A protein and the small-molecule ligand that binds it are described below.
Small molecule (SMILES): OC[C@]12OC[C@H](O)[C@H]1O[B-](O)(O)O2

Binding-site contacts:
Ligand atom C8 contacts residue SER59 of chain 1.A at 3.8 Å.
Ligand atom O9 contacts residue THR246 of chain 1.A at 2.9 Å (h-bond).
Ligand atom C6 contacts residue ASN139 of chain 1.A at 3.8 Å.
Ligand atom O12 contacts residue TRP62 of chain 1.A at 3.6 Å (h-bond).
Ligand atom O5 contacts residue ASN139 of chain 1.A at 3.2 Å (h-bond).
Ligand atom O9 contacts residue TRP269 of chain 1.A at 3.3 Å (h-bond).
Ligand atom O12 contacts residue GLN57 of chain 1.A at 3.4 Å (h-bond).
Ligand atom C11 contacts residue ASN139 of chain 1.A at 3.7 Å.
Ligand atom O1 contacts residue THR246 of chain 1.A at 4.1 Å.
Ligand atom B contacts residue THR246 of chain 1.A at 3.6 Å.
Ligand atom O3 contacts residue ARG290 of chain 1.A at 3.1 Å (salt-bridge).
Ligand atom O13 contacts residue TYR61 of chain 1.A at 3.5 Å.
Ligand atom O3 contacts residue ARG195 of chain 1.A at 3.1 Å (salt-bridge).
Ligand atom C7 contacts residue GLN57 of chain 1.A at 4.0 Å.
Ligand atom O10 contacts residue SER245 of chain 1.A at 3.2 Å.
Ligand atom O10 contacts residue THR246 of chain 1.A at 3.0 Å (h-bond).
Ligand atom C7 contacts residue PHE186 of chain 1.A at 3.9 Å (hydrophobic).
Ligand atom C4 contacts residue ARG195 of chain 1.A at 3.6 Å.
Ligand atom B contacts residue TRP269 of chain 1.A at 3.6 Å.
Ligand atom C4 contacts residue ARG290 of chain 1.A at 4.2 Å.
Ligand atom B contacts residue ARG195 of chain 1.A at 3.7 Å.
Ligand atom O10 contacts residue TRP269 of chain 1.A at 2.9 Å (h-bond).
Ligand atom B contacts residue ARG290 of chain 1.A at 3.8 Å.
Ligand atom C11 contacts residue TYR61 of chain 1.A at 3.8 Å (hydrophobic).
Ligand atom O1 contacts residue SER59 of chain 1.A at 3.5 Å (h-bond).
Ligand atom C6 contacts residue ARG195 of chain 1.A at 4.0 Å.
Ligand atom O9 contacts residue ARG290 of chain 1.A at 2.8 Å (salt-bridge).
Ligand atom O13 contacts residue ARG290 of chain 1.A at 3.5 Å (salt-bridge).
Ligand atom C11 contacts residue TRP62 of chain 1.A at 3.9 Å (hydrophobic).
Ligand atom O5 contacts residue ARG195 of chain 1.A at 3.1 Å (salt-bridge).
Ligand atom C11 contacts residue ARG290 of chain 1.A at 4.2 Å.
Ligand atom B contacts residue SER59 of chain 1.A at 3.6 Å.
Ligand atom C4 contacts residue ASN139 of chain 1.A at 4.1 Å.
Ligand atom O13 contacts residue ASN139 of chain 1.A at 3.0 Å (h-bond).
Ligand atom O3 contacts residue TRP269 of chain 1.A at 4.2 Å.
Ligand atom O9 contacts residue SER59 of chain 1.A at 2.7 Å (h-bond).
Ligand atom O1 contacts residue SER245 of chain 1.A at 4.1 Å.
Ligand atom O10 contacts residue ARG195 of chain 1.A at 2.9 Å (salt-bridge).
Ligand atom C6 contacts residue PHE186 of chain 1.A at 3.7 Å (hydrophobic).
Ligand atom O13 contacts residue ARG195 of chain 1.A at 3.8 Å.

Sequence of chain 1.A:
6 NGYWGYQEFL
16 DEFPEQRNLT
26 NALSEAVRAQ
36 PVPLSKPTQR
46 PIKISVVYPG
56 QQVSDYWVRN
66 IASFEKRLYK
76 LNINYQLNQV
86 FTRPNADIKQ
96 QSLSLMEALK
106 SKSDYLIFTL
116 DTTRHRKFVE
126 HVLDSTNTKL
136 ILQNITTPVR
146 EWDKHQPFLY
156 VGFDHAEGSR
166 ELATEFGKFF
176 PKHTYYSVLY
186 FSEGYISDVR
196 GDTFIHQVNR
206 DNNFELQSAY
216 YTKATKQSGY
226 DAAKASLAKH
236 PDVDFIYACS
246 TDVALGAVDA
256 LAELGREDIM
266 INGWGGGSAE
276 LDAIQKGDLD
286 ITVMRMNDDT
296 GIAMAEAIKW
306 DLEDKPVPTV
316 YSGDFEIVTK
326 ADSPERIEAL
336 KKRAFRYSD